A small-molecule ligand and the protein it binds are described below.
Small molecule (SMILES): CC(=O)N[C@@H]1[C@@H](O)[C@H](O)[C@@H](CO)O[C@H]1O

Binding-site contacts:
Ligand atom O5 contacts residue THR497 of chain 1.O at 2.4 Å (h-bond).
Ligand atom C1 contacts residue GLY495 of chain 1.O at 4.5 Å.
Ligand atom C3 contacts residue THR497 of chain 1.O at 3.7 Å.
Ligand atom C5 contacts residue THR497 of chain 1.O at 3.7 Å.
Ligand atom C6 contacts residue ALA508 of chain 1.O at 4.2 Å (hydrophobic).
Ligand atom O3 contacts residue GLY495 of chain 1.O at 4.5 Å.
Ligand atom O5 contacts residue ALA508 of chain 1.O at 4.3 Å.
Ligand atom C7 contacts residue THR497 of chain 1.O at 3.5 Å.
Ligand atom N2 contacts residue THR497 of chain 1.O at 2.8 Å (h-bond).
Ligand atom C2 contacts residue THR497 of chain 1.O at 2.3 Å.
Ligand atom C1 contacts residue THR497 of chain 1.O at 1.4 Å.
Ligand atom O7 contacts residue THR497 of chain 1.O at 3.8 Å.
Ligand atom N2 contacts residue GLY495 of chain 1.O at 4.4 Å.
Ligand atom C4 contacts residue THR497 of chain 1.O at 4.2 Å.
Ligand atom C2 contacts residue GLY495 of chain 1.O at 3.8 Å.

Sequence of chain 1.O:
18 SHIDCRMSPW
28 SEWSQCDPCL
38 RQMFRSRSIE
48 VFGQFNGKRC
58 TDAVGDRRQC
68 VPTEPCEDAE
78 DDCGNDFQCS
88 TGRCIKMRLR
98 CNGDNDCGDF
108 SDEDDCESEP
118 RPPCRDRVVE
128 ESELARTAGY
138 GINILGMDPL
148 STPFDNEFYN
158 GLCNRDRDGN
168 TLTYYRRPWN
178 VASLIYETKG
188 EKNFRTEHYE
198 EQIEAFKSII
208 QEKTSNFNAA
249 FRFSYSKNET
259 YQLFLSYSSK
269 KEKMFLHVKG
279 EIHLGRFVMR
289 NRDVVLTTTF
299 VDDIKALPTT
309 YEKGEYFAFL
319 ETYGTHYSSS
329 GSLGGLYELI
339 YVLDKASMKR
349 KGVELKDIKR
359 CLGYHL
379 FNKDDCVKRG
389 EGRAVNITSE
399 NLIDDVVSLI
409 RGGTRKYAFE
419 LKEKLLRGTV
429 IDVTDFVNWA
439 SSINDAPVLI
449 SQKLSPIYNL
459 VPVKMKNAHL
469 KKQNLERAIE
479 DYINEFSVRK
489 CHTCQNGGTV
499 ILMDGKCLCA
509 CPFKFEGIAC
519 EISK